Binding-site contacts:
Ligand atom O contacts residue ARG1049 of chain 7.C at 3.7 Å.
Ligand atom O contacts residue ILE1045 of chain 7.C at 3.6 Å.
Ligand atom N contacts residue GLN1074 of chain 7.C at 3.2 Å (h-bond).
Ligand atom CE1 contacts residue ARG1044 of chain 7.C at 3.5 Å.
Ligand atom CD1 contacts residue ARG1044 of chain 7.C at 3.1 Å.
Ligand atom NH2 contacts residue ASP1073 of chain 7.C at 3.1 Å (salt-bridge).
Ligand atom O contacts residue ASN1069 of chain 7.C at 3.0 Å (h-bond).
Ligand atom O contacts residue ARG1049 of chain 7.C at 3.7 Å.
Ligand atom CD1 contacts residue THR1065 of chain 7.C at 3.5 Å.
Ligand atom O contacts residue ASN1069 of chain 7.C at 3.3 Å (h-bond).
Ligand atom CB contacts residue GLU1052 of chain 7.C at 3.1 Å.
Ligand atom CD contacts residue ASN1069 of chain 7.C at 3.8 Å.
Ligand atom O contacts residue ARG1049 of chain 7.C at 3.7 Å.
Ligand atom CA contacts residue THR1065 of chain 7.C at 3.6 Å.
Ligand atom NZ contacts residue GLU1228 of chain 7.NA at 3.6 Å.
Ligand atom CD1 contacts residue PHE1068 of chain 7.C at 3.4 Å (hydrophobic).
Ligand atom OG1 contacts residue ARG1049 of chain 7.C at 2.9 Å (salt-bridge).
Ligand atom NH1 contacts residue ASP1073 of chain 7.C at 3.6 Å.
Ligand atom CB contacts residue ASP1070 of chain 7.C at 3.8 Å.
Ligand atom NZ contacts residue LYS1225 of chain 7.NA at 2.1 Å.
Ligand atom CD contacts residue GLN1074 of chain 7.C at 3.5 Å.
Ligand atom N contacts residue THR1065 of chain 7.C at 3.2 Å (h-bond).
Ligand atom CG contacts residue ILE1045 of chain 7.C at 3.5 Å (hydrophobic).
Ligand atom NH1 contacts residue ASN1069 of chain 7.C at 2.8 Å (h-bond).
Ligand atom CD1 contacts residue ILE1053 of chain 7.C at 3.4 Å (hydrophobic).
Ligand atom CB contacts residue GLN1074 of chain 7.C at 3.5 Å.
Ligand atom N contacts residue ASN1069 of chain 7.C at 2.9 Å (h-bond).
Ligand atom NZ contacts residue ASP1073 of chain 7.C at 3.0 Å (salt-bridge).
Ligand atom CG contacts residue GLU1052 of chain 7.C at 3.2 Å.
Ligand atom CE contacts residue GLU1228 of chain 7.NA at 3.2 Å.
Ligand atom C contacts residue ASN1069 of chain 7.C at 3.2 Å.
Ligand atom CZ contacts residue ARG1044 of chain 7.C at 3.3 Å.
Ligand atom O contacts residue THR1065 of chain 7.C at 3.6 Å.
Ligand atom CG1 contacts residue PHE1068 of chain 7.C at 3.4 Å (hydrophobic).
Ligand atom CA contacts residue ASN1069 of chain 7.C at 3.5 Å.
Ligand atom CG2 contacts residue PHE1068 of chain 7.C at 3.6 Å (hydrophobic).
Ligand atom CE contacts residue LYS1225 of chain 7.NA at 3.3 Å.
Ligand atom CD2 contacts residue ILE1045 of chain 7.C at 3.7 Å (hydrophobic).
Ligand atom O contacts residue THR1065 of chain 7.C at 3.2 Å.
Ligand atom O contacts residue GLN1074 of chain 7.C at 3.0 Å (h-bond).

Sequence of chain 7.C:
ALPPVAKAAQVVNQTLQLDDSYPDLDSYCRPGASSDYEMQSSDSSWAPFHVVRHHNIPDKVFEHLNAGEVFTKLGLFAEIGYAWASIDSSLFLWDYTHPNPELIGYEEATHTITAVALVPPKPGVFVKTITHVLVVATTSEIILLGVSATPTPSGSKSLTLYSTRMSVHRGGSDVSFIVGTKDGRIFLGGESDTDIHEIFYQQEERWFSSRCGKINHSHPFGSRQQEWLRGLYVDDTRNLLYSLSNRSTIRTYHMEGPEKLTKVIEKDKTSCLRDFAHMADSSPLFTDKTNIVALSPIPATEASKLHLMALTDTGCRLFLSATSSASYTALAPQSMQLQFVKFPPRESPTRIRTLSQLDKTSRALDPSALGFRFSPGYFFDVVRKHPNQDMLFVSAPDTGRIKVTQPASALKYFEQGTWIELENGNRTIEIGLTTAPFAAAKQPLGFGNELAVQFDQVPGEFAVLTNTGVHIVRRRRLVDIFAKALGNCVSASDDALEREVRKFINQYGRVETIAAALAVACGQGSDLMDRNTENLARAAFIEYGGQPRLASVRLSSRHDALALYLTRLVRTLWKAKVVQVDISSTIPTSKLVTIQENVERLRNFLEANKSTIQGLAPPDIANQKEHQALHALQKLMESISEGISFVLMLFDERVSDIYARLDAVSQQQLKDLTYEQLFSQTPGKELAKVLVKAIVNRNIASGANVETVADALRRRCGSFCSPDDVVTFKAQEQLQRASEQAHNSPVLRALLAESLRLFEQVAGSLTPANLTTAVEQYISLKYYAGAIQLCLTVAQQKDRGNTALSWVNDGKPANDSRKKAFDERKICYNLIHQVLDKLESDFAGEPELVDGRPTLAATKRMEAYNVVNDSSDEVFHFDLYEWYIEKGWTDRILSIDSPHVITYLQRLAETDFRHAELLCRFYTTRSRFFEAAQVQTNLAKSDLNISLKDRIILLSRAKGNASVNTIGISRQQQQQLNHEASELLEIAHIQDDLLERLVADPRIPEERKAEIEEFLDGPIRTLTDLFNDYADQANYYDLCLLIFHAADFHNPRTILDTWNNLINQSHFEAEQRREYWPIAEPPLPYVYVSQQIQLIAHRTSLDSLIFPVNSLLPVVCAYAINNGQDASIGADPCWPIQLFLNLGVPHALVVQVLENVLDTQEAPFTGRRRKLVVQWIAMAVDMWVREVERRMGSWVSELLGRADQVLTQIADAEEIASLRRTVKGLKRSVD

The protein below binds the small molecule below.
Small molecule (SMILES): CC[C@H](C)[C@H](NC(=O)[C@@H](NC(=O)[C@H](CC(C)C)NC(=O)[C@@H](N)CCCCN)C(C)C)C(=O)N[C@@H](CC(N)=O)C(=O)N[C@@H](CCCCN)C(=O)N[C@@H](CC(=O)O)C(=O)N[C@@H](CCSC)C(=O)N[C@@H](CCCN=C(N)N)C(=O)N[C@H](C(=O)N[C@@H](CC(=O)O)C(=O)N[C@@H](CC(C)C)C(=O)N[C@@H](Cc1ccccc1)C(=O)N[C@@H](CO)C(=O)N1CCC[C@H]1C(=O)N1CCC[C@H]1C(=O)N[C@H](C=O)CC(N)=O)[C@@H](C)O

Sequence of chain 7.NA:
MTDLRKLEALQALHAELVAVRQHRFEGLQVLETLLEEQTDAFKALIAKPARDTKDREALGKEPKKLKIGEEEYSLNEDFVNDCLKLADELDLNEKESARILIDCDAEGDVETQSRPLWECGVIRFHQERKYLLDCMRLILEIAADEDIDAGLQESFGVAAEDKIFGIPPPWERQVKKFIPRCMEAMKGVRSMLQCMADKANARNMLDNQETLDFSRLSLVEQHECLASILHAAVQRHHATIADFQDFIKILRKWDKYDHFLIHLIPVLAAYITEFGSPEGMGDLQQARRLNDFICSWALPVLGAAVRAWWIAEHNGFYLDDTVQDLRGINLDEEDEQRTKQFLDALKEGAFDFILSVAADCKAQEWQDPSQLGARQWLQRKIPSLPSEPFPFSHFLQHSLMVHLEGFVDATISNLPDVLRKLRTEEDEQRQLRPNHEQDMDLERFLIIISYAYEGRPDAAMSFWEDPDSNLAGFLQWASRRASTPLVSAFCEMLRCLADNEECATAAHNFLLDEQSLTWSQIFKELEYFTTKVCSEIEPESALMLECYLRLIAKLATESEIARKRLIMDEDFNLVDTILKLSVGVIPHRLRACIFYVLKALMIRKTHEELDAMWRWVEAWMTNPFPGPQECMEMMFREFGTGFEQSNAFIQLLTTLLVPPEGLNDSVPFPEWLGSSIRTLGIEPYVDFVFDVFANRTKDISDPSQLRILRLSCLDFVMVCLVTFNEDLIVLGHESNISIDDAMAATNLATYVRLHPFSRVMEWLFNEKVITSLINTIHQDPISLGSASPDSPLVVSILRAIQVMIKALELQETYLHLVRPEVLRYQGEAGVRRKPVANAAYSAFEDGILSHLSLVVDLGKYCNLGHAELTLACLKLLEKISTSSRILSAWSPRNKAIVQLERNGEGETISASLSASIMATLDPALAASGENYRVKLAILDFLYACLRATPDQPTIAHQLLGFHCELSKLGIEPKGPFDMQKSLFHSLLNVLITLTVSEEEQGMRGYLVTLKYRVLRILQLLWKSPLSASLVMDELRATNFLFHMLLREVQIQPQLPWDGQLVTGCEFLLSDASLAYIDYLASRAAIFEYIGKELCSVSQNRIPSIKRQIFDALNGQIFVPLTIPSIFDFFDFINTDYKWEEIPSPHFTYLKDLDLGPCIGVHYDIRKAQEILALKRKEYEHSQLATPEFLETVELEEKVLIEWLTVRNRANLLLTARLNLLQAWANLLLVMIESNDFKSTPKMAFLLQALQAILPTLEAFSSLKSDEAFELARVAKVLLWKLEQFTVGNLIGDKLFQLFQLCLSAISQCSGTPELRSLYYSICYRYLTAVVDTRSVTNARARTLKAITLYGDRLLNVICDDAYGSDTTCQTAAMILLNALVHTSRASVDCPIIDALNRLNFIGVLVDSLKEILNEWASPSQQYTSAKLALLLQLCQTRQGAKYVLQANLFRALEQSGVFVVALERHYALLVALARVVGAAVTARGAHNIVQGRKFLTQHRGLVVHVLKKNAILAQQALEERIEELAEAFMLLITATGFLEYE